Sequence of chain 1.A:
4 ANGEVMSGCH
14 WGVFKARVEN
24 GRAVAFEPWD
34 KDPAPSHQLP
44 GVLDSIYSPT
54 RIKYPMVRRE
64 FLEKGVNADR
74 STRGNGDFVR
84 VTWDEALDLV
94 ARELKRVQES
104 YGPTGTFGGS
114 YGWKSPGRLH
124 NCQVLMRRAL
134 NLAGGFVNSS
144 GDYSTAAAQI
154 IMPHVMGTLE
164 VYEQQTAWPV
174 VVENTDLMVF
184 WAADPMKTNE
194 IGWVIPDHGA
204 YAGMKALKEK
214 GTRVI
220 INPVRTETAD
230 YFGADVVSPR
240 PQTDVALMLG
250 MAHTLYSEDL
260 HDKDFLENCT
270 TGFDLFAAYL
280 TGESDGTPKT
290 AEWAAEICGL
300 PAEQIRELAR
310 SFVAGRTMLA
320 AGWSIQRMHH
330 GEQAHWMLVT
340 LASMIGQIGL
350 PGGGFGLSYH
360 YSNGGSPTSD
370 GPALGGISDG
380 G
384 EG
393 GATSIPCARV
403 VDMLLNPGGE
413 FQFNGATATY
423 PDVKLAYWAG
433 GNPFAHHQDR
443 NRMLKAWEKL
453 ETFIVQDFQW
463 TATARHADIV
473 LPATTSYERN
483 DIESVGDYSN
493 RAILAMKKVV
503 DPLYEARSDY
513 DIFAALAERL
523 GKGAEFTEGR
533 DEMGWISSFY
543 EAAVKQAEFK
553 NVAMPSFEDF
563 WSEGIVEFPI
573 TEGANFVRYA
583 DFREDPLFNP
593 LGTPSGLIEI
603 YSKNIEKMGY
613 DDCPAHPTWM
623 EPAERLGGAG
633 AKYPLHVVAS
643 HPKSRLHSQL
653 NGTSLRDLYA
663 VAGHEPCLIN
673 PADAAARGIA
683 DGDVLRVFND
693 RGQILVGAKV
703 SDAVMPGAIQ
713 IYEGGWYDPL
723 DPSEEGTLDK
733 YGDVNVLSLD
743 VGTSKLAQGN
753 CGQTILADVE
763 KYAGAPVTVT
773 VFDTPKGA

Binding-site contacts:
Ligand atom O4 contacts residue LYS18 of chain 1.A at 3.9 Å.
Ligand atom C4 contacts residue TRP32 of chain 1.A at 4.2 Å (hydrophobic).
Ligand atom C5 contacts residue MET9 of chain 1.A at 4.3 Å (hydrophobic).
Ligand atom O5 contacts residue GLU565 of chain 1.A at 4.1 Å.
Ligand atom C6 contacts residue LYS18 of chain 1.A at 4.2 Å.
Ligand atom C6 contacts residue MET9 of chain 1.A at 4.2 Å (hydrophobic).
Ligand atom C1 contacts residue ILE567 of chain 1.A at 4.0 Å (hydrophobic).
Ligand atom C3 contacts residue ASP33 of chain 1.A at 3.6 Å.
Ligand atom O3 contacts residue LYS34 of chain 1.A at 3.6 Å.
Ligand atom C4 contacts residue ASP33 of chain 1.A at 3.5 Å.
Ligand atom O1 contacts residue GLU565 of chain 1.A at 3.1 Å (salt-bridge).
Ligand atom C2 contacts residue MET9 of chain 1.A at 4.2 Å (hydrophobic).
Ligand atom O2 contacts residue LYS34 of chain 1.A at 2.8 Å (salt-bridge).
Ligand atom C1 contacts residue MET9 of chain 1.A at 4.0 Å (hydrophobic).
Ligand atom O4 contacts residue ASP33 of chain 1.A at 2.6 Å (salt-bridge).
Ligand atom O3 contacts residue ASP33 of chain 1.A at 2.6 Å (salt-bridge).
Ligand atom C2 contacts residue LYS34 of chain 1.A at 4.1 Å.
Ligand atom C6 contacts residue GLU7 of chain 1.A at 4.2 Å.
Ligand atom C2 contacts residue TRP32 of chain 1.A at 4.0 Å (hydrophobic).
Ligand atom C4 contacts residue MET9 of chain 1.A at 4.1 Å (hydrophobic).
Ligand atom O5 contacts residue MET9 of chain 1.A at 3.4 Å.
Ligand atom C3 contacts residue LYS34 of chain 1.A at 4.3 Å.
Ligand atom C1 contacts residue GLU565 of chain 1.A at 4.2 Å.
Ligand atom C2 contacts residue ILE567 of chain 1.A at 4.1 Å (hydrophobic).
Ligand atom O1 contacts residue MET9 of chain 1.A at 3.7 Å.
Ligand atom O6 contacts residue GLU7 of chain 1.A at 4.2 Å.
Ligand atom O2 contacts residue ILE567 of chain 1.A at 3.7 Å.
Ligand atom C3 contacts residue TRP32 of chain 1.A at 3.8 Å (hydrophobic).
Ligand atom O2 contacts residue TRP32 of chain 1.A at 4.4 Å.
Ligand atom O1 contacts residue ILE567 of chain 1.A at 2.9 Å.
Ligand atom O3 contacts residue TRP32 of chain 1.A at 2.9 Å (h-bond).

A small-molecule ligand and the protein it binds are described below.
Small molecule (SMILES): OC[C@H]1O[C@H](O)[C@H](O)[C@@H](O)[C@@H]1O